Sequence of chain 1.F:
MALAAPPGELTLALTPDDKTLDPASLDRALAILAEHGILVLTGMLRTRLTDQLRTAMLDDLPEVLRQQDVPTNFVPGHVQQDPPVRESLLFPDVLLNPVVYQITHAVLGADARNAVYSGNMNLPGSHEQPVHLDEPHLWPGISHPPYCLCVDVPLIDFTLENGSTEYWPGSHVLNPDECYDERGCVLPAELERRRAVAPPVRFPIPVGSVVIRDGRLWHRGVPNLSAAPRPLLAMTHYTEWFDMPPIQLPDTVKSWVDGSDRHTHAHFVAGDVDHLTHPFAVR

Binding-site contacts:
Ligand atom C5A contacts residue GLU138 of chain 1.F at 3.2 Å.
Ligand atom O5 contacts residue ASP137 of chain 1.F at 3.1 Å (salt-bridge).
Ligand atom N4 contacts residue ASN76 of chain 1.F at 3.2 Å (h-bond).
Ligand atom C6A contacts residue PHE285 of chain 1.F at 3.8 Å (hydrophobic).
Ligand atom O3A contacts residue ASP137 of chain 1.F at 3.3 Å (salt-bridge).
Ligand atom C4A contacts residue ASP137 of chain 1.F at 3.8 Å.
Ligand atom O3A contacts residue PHE285 of chain 1.F at 3.6 Å (h-bond).
Ligand atom O4 contacts residue GLN83 of chain 1.F at 3.4 Å (h-bond).
Ligand atom N3 contacts residue THR239 of chain 1.F at 2.9 Å (h-bond).
Ligand atom C3 contacts residue GLN83 of chain 1.F at 3.3 Å.
Ligand atom C8 contacts residue PHE285 of chain 1.F at 3.5 Å (hydrophobic).
Ligand atom O1 contacts residue PHE285 of chain 1.F at 3.3 Å (h-bond).
Ligand atom C7 contacts residue PHE285 of chain 1.F at 3.3 Å (hydrophobic).
Ligand atom O3A contacts residue VAL287 of chain 1.F at 3.2 Å.
Ligand atom C2 contacts residue ASP137 of chain 1.F at 3.9 Å.
Ligand atom C1 contacts residue ASP137 of chain 1.F at 3.5 Å.
Ligand atom C7 contacts residue GLU138 of chain 1.F at 3.1 Å.
Ligand atom O3 contacts residue GLN83 of chain 1.F at 2.5 Å (h-bond).
Ligand atom O4 contacts residue ASN123 of chain 1.F at 3.5 Å (h-bond).
Ligand atom N4 contacts residue GLN83 of chain 1.F at 3.9 Å.
Ligand atom N3 contacts residue MET238 of chain 1.F at 3.5 Å (h-bond).
Ligand atom O4 contacts residue ALA237 of chain 1.F at 3.5 Å.
Ligand atom C5 contacts residue ASP137 of chain 1.F at 3.7 Å.
Ligand atom C6 contacts residue CYS153 of chain 1.F at 3.6 Å (hydrophobic).
Ligand atom C7 contacts residue MET247 of chain 1.F at 3.9 Å (hydrophobic).
Ligand atom N1 contacts residue MET247 of chain 1.F at 3.8 Å.
Ligand atom O3 contacts residue ASN76 of chain 1.F at 3.4 Å (h-bond).
Ligand atom N4 contacts residue PHE285 of chain 1.F at 3.1 Å (h-bond).
Ligand atom N3 contacts residue CYS153 of chain 1.F at 3.3 Å (h-bond).
Ligand atom N2 contacts residue TYR241 of chain 1.F at 3.8 Å.
Ligand atom O3 contacts residue ASN123 of chain 1.F at 3.0 Å (h-bond).
Ligand atom C5A contacts residue ASP137 of chain 1.F at 3.7 Å.
Ligand atom C4A contacts residue PHE285 of chain 1.F at 3.6 Å (hydrophobic).
Ligand atom C7 contacts residue TYR241 of chain 1.F at 3.7 Å (hydrophobic).
Ligand atom C6A contacts residue GLU138 of chain 1.F at 3.2 Å.
Ligand atom C6 contacts residue ASP137 of chain 1.F at 3.1 Å.
Ligand atom C9 contacts residue ASP137 of chain 1.F at 3.9 Å.
Ligand atom N1 contacts residue GLU138 of chain 1.F at 2.9 Å (salt-bridge).
Ligand atom C4 contacts residue ASN123 of chain 1.F at 3.7 Å.
Ligand atom N2 contacts residue THR239 of chain 1.F at 3.8 Å.

The protein below binds the small molecule below.
Small molecule (SMILES): NC[C@H]1O[C@H](O[C@H]2[C@H](O)[C@@H](O)[C@H](N)C[C@@H]2N)[C@H](N)[C@@H](O)[C@@H]1O